The small molecule below binds the protein below.
Small molecule (SMILES): COC/C=C/c1ccc(O)c(OC)c1

Sequence of chain 1.A:
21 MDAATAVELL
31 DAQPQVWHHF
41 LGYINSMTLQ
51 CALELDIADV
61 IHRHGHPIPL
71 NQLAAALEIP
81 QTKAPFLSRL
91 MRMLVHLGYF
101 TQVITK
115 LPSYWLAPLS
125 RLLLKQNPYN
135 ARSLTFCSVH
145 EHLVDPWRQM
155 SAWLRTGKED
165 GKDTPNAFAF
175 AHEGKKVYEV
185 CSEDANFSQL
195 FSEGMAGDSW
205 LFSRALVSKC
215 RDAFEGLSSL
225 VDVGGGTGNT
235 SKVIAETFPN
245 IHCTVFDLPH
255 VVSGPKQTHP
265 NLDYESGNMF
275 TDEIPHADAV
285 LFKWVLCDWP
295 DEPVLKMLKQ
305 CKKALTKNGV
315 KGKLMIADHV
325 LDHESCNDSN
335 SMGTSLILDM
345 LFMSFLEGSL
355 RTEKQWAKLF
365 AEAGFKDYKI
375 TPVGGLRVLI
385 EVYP

Binding-site contacts:
Ligand atom O13 contacts residue LEU138 of chain 1.A at 3.8 Å.
Ligand atom C8 contacts residue PHE346 of chain 1.A at 3.6 Å (hydrophobic).
Ligand atom C2 contacts residue LEU345 of chain 1.A at 3.7 Å (hydrophobic).
Ligand atom O10 contacts residue TRP288 of chain 1.A at 3.5 Å (h-bond).
Ligand atom C14 contacts residue CYS141 of chain 1.A at 3.8 Å (hydrophobic).
Ligand atom C1 contacts residue SER142 of chain 1.A at 3.8 Å.
Ligand atom C2 contacts residue SER142 of chain 1.A at 3.6 Å.
Ligand atom C11 contacts residue TRP288 of chain 1.A at 2.5 Å (hydrophobic).
Ligand atom C9 contacts residue ASP292 of chain 1.A at 3.6 Å.
Ligand atom O13 contacts residue SER142 of chain 1.A at 3.1 Å (h-bond).
Ligand atom C1 contacts residue LEU345 of chain 1.A at 3.5 Å (hydrophobic).
Ligand atom C14 contacts residue PHE349 of chain 1.A at 3.9 Å (hydrophobic).
Ligand atom C3 contacts residue LEU342 of chain 1.A at 3.6 Å (hydrophobic).
Ligand atom O12 contacts residue PHE40 of chain 1.B at 3.3 Å.
Ligand atom C7 contacts residue MET199 of chain 1.A at 3.7 Å (hydrophobic).
Ligand atom C14 contacts residue LEU147 of chain 1.A at 3.9 Å (hydrophobic).
Ligand atom C4 contacts residue LEU342 of chain 1.A at 3.9 Å (hydrophobic).
Ligand atom C9 contacts residue PHE346 of chain 1.A at 3.9 Å (hydrophobic).
Ligand atom O10 contacts residue SAH1 of chain 1.C at 3.2 Å (h-bond).
Ligand atom C6 contacts residue MET199 of chain 1.A at 3.9 Å (hydrophobic).
Ligand atom O12 contacts residue LEU138 of chain 1.A at 3.9 Å.
Ligand atom C14 contacts residue SER142 of chain 1.A at 3.9 Å.
Ligand atom O12 contacts residue LEU41 of chain 1.B at 3.9 Å.
Ligand atom C5 contacts residue PHE346 of chain 1.A at 3.9 Å (hydrophobic).
Ligand atom C9 contacts residue TRP288 of chain 1.A at 3.8 Å (hydrophobic).
Ligand atom C11 contacts residue TYR182 of chain 1.A at 3.7 Å (hydrophobic).
Ligand atom C4 contacts residue TRP288 of chain 1.A at 3.7 Å (hydrophobic).
Ligand atom C7 contacts residue PHE346 of chain 1.A at 3.6 Å (hydrophobic).
Ligand atom C14 contacts residue PHE195 of chain 1.A at 3.9 Å (hydrophobic).
Ligand atom C5 contacts residue MET199 of chain 1.A at 3.8 Å (hydrophobic).
Ligand atom C7 contacts residue TRP288 of chain 1.A at 3.9 Å (hydrophobic).
Ligand atom O10 contacts residue MET199 of chain 1.A at 3.8 Å.
Ligand atom O12 contacts residue LEU345 of chain 1.A at 3.9 Å.
Ligand atom C11 contacts residue SAH1 of chain 1.C at 3.0 Å.
Ligand atom O10 contacts residue ASP292 of chain 1.A at 3.4 Å (salt-bridge).
Ligand atom O12 contacts residue SER142 of chain 1.A at 2.6 Å (h-bond).
Ligand atom C2 contacts residue LEU138 of chain 1.A at 3.8 Å (hydrophobic).
Ligand atom C11 contacts residue ASP292 of chain 1.A at 2.6 Å.
Ligand atom C1 contacts residue LEU138 of chain 1.A at 3.7 Å (hydrophobic).
Ligand atom O13 contacts residue LEU345 of chain 1.A at 3.6 Å.

Sequence of chain 1.B:
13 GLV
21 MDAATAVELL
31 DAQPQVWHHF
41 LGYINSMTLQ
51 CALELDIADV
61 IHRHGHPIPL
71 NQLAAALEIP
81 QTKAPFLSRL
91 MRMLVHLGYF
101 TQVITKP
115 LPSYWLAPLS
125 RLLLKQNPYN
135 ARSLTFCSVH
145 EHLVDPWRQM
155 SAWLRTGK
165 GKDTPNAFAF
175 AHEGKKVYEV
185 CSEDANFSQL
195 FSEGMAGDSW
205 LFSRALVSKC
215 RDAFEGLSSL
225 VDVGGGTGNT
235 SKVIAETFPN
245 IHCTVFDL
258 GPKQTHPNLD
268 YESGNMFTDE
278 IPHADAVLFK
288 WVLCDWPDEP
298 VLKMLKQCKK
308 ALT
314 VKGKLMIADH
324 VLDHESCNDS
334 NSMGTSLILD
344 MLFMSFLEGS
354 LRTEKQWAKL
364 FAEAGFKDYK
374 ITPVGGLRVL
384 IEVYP